Sequence of chain 51.E:
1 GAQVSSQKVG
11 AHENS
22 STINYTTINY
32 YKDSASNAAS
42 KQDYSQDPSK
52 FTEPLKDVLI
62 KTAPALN

Binding-site contacts:
Ligand atom CA contacts residue VAL4 of chain 51.E at 4.0 Å (hydrophobic).
Ligand atom CD contacts residue VAL4 of chain 51.E at 3.8 Å (hydrophobic).
Ligand atom N contacts residue VAL4 of chain 51.E at 3.0 Å (h-bond).
Ligand atom O contacts residue GLN3 of chain 51.E at 3.0 Å (h-bond).
Ligand atom O contacts residue VAL4 of chain 51.E at 4.4 Å.
Ligand atom CB contacts residue GLN3 of chain 51.E at 4.1 Å.
Ligand atom CA contacts residue GLN3 of chain 51.E at 4.3 Å.
Ligand atom CA contacts residue ALA2 of chain 51.E at 3.4 Å (hydrophobic).
Ligand atom N contacts residue ALA2 of chain 51.E at 2.8 Å (h-bond).
Ligand atom O contacts residue VAL4 of chain 51.E at 4.2 Å.
Ligand atom CB contacts residue VAL4 of chain 51.E at 4.2 Å (hydrophobic).
Ligand atom N contacts residue VAL4 of chain 51.E at 4.1 Å.
Ligand atom CG2 contacts residue VAL4 of chain 51.E at 3.4 Å (hydrophobic).
Ligand atom OE1 contacts residue VAL4 of chain 51.E at 3.3 Å (h-bond).
Ligand atom C contacts residue ALA2 of chain 51.E at 4.2 Å (hydrophobic).
Ligand atom N contacts residue GLN3 of chain 51.E at 4.5 Å.
Ligand atom CA contacts residue VAL4 of chain 51.E at 3.5 Å (hydrophobic).
Ligand atom CG2 contacts residue ALA2 of chain 51.E at 4.3 Å (hydrophobic).
Ligand atom C contacts residue VAL4 of chain 51.E at 3.5 Å (hydrophobic).
Ligand atom N contacts residue ALA2 of chain 51.E at 4.3 Å.
Ligand atom CA contacts residue ALA2 of chain 51.E at 3.8 Å (hydrophobic).
Ligand atom CG2 contacts residue SER5 of chain 51.E at 3.2 Å.
Ligand atom CG1 contacts residue GLN3 of chain 51.E at 3.0 Å.
Ligand atom CB contacts residue GLN3 of chain 51.E at 3.6 Å.
Ligand atom C contacts residue ALA2 of chain 51.E at 3.6 Å (hydrophobic).
Ligand atom C contacts residue VAL4 of chain 51.E at 4.4 Å (hydrophobic).
Ligand atom C contacts residue GLN3 of chain 51.E at 3.8 Å.
Ligand atom OE2 contacts residue VAL4 of chain 51.E at 3.6 Å.
Ligand atom CB contacts residue VAL4 of chain 51.E at 4.0 Å (hydrophobic).
Ligand atom CG2 contacts residue GLN3 of chain 51.E at 3.9 Å.
Ligand atom CB contacts residue ALA2 of chain 51.E at 3.5 Å (hydrophobic).
Ligand atom OG contacts residue GLN3 of chain 51.E at 3.3 Å (h-bond).
Ligand atom C contacts residue VAL4 of chain 51.E at 4.5 Å (hydrophobic).
Ligand atom CB contacts residue ALA2 of chain 51.E at 4.0 Å (hydrophobic).

The protein below binds the small molecule below.
Small molecule (SMILES): CC[C@H](C)[C@H](N)C(=O)N[C@@H](CO)C(=O)N[C@@H](CCC(=O)O)C(=O)N[C@H](C=O)C(C)C